Sequence of chain 34.F:
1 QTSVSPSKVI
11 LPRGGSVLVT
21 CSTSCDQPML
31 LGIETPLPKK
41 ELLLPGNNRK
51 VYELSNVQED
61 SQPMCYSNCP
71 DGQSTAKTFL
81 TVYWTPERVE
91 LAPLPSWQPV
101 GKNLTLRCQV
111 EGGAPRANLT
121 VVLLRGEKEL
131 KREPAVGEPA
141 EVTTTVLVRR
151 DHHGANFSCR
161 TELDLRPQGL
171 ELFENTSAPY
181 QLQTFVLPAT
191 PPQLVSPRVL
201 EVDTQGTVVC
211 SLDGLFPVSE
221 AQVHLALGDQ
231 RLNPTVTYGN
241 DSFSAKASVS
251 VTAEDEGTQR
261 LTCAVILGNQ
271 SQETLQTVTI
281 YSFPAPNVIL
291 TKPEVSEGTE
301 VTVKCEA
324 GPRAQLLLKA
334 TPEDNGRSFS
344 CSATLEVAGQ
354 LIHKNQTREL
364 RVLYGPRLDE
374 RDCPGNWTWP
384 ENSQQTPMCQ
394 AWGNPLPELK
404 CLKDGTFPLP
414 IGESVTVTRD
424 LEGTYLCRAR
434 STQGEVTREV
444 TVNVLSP

Binding-site contacts:
Ligand atom C8 contacts residue LEU147 of chain 34.F at 3.4 Å (hydrophobic).
Ligand atom C5 contacts residue ASN103 of chain 34.F at 4.0 Å.
Ligand atom C3 contacts residue ASN103 of chain 34.F at 4.5 Å.
Ligand atom C1 contacts residue ASN103 of chain 34.F at 1.7 Å.
Ligand atom C8 contacts residue VAL146 of chain 34.F at 4.5 Å (hydrophobic).
Ligand atom C5 contacts residue THR145 of chain 34.F at 4.0 Å.
Ligand atom C2 contacts residue ASN103 of chain 34.F at 3.2 Å.
Ligand atom O5 contacts residue THR145 of chain 34.F at 4.0 Å.
Ligand atom N2 contacts residue ASN103 of chain 34.F at 3.8 Å.
Ligand atom N2 contacts residue THR145 of chain 34.F at 4.0 Å.
Ligand atom C7 contacts residue LEU147 of chain 34.F at 3.1 Å (hydrophobic).
Ligand atom C2 contacts residue THR145 of chain 34.F at 4.1 Å.
Ligand atom C3 contacts residue THR145 of chain 34.F at 4.1 Å.
Ligand atom N2 contacts residue LEU147 of chain 34.F at 3.6 Å.
Ligand atom O5 contacts residue ASN103 of chain 34.F at 2.6 Å (h-bond).
Ligand atom C2 contacts residue LEU147 of chain 34.F at 4.3 Å (hydrophobic).
Ligand atom C1 contacts residue THR145 of chain 34.F at 3.4 Å.
Ligand atom O7 contacts residue LEU147 of chain 34.F at 3.0 Å.

This small molecule binds to this protein.
Small molecule (SMILES): CC(=O)N[C@@H]1[C@@H](O)[C@H](O)[C@@H](CO)O[C@H]1O